The small molecule below binds the protein below.
Small molecule (SMILES): Cc1cc(CCCOc2c(Cl)cc(C3=NCCO3)cc2Cl)on1

Sequence of chain 3.C:
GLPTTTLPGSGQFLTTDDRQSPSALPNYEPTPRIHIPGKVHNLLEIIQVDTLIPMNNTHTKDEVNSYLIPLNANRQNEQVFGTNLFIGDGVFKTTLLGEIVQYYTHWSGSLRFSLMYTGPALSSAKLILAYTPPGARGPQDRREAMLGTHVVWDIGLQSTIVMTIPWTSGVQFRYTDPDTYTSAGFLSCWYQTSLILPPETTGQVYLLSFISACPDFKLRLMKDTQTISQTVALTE

Sequence of chain 2.C:
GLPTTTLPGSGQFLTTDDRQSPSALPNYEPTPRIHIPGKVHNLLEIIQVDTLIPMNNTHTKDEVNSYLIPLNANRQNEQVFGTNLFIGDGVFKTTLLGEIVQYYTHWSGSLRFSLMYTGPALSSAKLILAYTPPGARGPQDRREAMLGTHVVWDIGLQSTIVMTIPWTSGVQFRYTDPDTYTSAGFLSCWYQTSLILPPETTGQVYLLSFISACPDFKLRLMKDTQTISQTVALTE

Binding-site contacts:
Ligand atom C2B contacts residue TYR128 of chain 2.A at 3.9 Å (hydrophobic).
Ligand atom C4B contacts residue TYR152 of chain 2.A at 3.6 Å (hydrophobic).
Ligand atom C2A contacts residue TYR152 of chain 2.A at 3.8 Å (hydrophobic).
Ligand atom N3A contacts residue PRO174 of chain 2.A at 3.3 Å (h-bond).
Ligand atom CL2 contacts residue ILE104 of chain 2.A at 3.5 Å.
Ligand atom CL2 contacts residue TYR128 of chain 2.A at 3.2 Å.
Ligand atom CL1 contacts residue TYR152 of chain 2.A at 3.9 Å.
Ligand atom CL2 contacts residue MET224 of chain 2.A at 3.4 Å.
Ligand atom C5A contacts residue ALA150 of chain 2.A at 3.5 Å (hydrophobic).
Ligand atom C4A contacts residue PRO174 of chain 2.A at 3.0 Å (hydrophobic).
Ligand atom N3A contacts residue ALA24 of chain 2.C at 3.8 Å.
Ligand atom N2 contacts residue MET221 of chain 2.A at 3.5 Å (h-bond).
Ligand atom C2B contacts residue MET224 of chain 2.A at 4.0 Å (hydrophobic).
Ligand atom O1A contacts residue MET224 of chain 2.A at 3.5 Å (h-bond).
Ligand atom C3C contacts residue ILE104 of chain 2.A at 3.7 Å (hydrophobic).
Ligand atom N3A contacts residue TYR152 of chain 2.A at 4.0 Å.
Ligand atom CL1 contacts residue LEU25 of chain 2.C at 3.7 Å.
Ligand atom C5B contacts residue TYR152 of chain 2.A at 3.7 Å (hydrophobic).
Ligand atom C4A contacts residue ALA150 of chain 2.A at 4.0 Å (hydrophobic).
Ligand atom C3C contacts residue TYR152 of chain 2.A at 3.8 Å (hydrophobic).
Ligand atom C2C contacts residue VAL191 of chain 2.A at 4.0 Å (hydrophobic).
Ligand atom C5A contacts residue VAL176 of chain 2.A at 3.5 Å (hydrophobic).
Ligand atom C1B contacts residue VAL188 of chain 2.A at 4.0 Å (hydrophobic).
Ligand atom C5A contacts residue PHE186 of chain 2.A at 4.0 Å (hydrophobic).
Ligand atom C6B contacts residue TYR152 of chain 2.A at 3.9 Å (hydrophobic).
Ligand atom C4 contacts residue LEU106 of chain 2.A at 3.9 Å (hydrophobic).
Ligand atom O1 contacts residue ILE104 of chain 2.A at 3.4 Å.
Ligand atom C4B contacts residue PHE186 of chain 2.A at 3.9 Å (hydrophobic).
Ligand atom C2A contacts residue PHE186 of chain 2.A at 3.8 Å (hydrophobic).
Ligand atom O1 contacts residue MET221 of chain 2.A at 3.5 Å (h-bond).
Ligand atom C1C contacts residue TYR128 of chain 2.A at 3.3 Å (hydrophobic).
Ligand atom C3B contacts residue PHE186 of chain 2.A at 3.9 Å (hydrophobic).
Ligand atom O1B contacts residue VAL188 of chain 2.A at 3.7 Å.
Ligand atom C4A contacts residue SER175 of chain 2.A at 3.8 Å.
Ligand atom C31 contacts residue LEU106 of chain 2.A at 4.0 Å (hydrophobic).
Ligand atom CL1 contacts residue VAL188 of chain 2.A at 3.7 Å.
Ligand atom C5 contacts residue TYR128 of chain 2.A at 3.8 Å (hydrophobic).
Ligand atom C3B contacts residue MET224 of chain 2.A at 3.6 Å (hydrophobic).
Ligand atom C3 contacts residue LEU106 of chain 2.A at 3.8 Å (hydrophobic).
Ligand atom O1A contacts residue PHE186 of chain 2.A at 3.4 Å.

Sequence of chain 2.A:
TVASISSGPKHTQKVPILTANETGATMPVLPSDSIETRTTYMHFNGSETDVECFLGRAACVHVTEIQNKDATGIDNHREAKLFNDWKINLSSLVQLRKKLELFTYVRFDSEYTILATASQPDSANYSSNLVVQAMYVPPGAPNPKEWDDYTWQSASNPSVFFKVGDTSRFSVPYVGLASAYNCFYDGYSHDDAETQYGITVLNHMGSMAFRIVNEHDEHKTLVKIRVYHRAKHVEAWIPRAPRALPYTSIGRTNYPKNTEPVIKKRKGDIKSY